Sequence of chain 1.B:
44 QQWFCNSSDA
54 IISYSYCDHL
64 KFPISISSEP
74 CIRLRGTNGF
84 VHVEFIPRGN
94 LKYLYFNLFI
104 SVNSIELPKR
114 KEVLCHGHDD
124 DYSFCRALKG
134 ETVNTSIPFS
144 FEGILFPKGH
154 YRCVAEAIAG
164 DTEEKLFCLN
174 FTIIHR

Binding-site contacts:
Ligand atom N2 contacts residue ASN173 of chain 1.B at 3.0 Å (h-bond).
Ligand atom O5 contacts residue ASN173 of chain 1.B at 2.4 Å (h-bond).
Ligand atom C2 contacts residue ASP61 of chain 1.B at 3.9 Å.
Ligand atom C7 contacts residue ASP61 of chain 1.B at 4.3 Å.
Ligand atom O7 contacts residue VAL157 of chain 1.B at 4.5 Å.
Ligand atom C1 contacts residue ARG155 of chain 1.B at 3.7 Å.
Ligand atom C5 contacts residue ASN173 of chain 1.B at 3.7 Å.
Ligand atom O5 contacts residue ARG155 of chain 1.B at 3.7 Å.
Ligand atom O3 contacts residue ASP61 of chain 1.B at 3.5 Å (salt-bridge).
Ligand atom O7 contacts residue ASN173 of chain 1.B at 4.4 Å.
Ligand atom C3 contacts residue ASP61 of chain 1.B at 4.1 Å.
Ligand atom C3 contacts residue ASN173 of chain 1.B at 3.9 Å.
Ligand atom C5 contacts residue ARG155 of chain 1.B at 3.6 Å.
Ligand atom C8 contacts residue CYS60 of chain 1.B at 3.7 Å (hydrophobic).
Ligand atom C6 contacts residue ARG155 of chain 1.B at 3.4 Å.
Ligand atom C1 contacts residue ASN173 of chain 1.B at 1.5 Å.
Ligand atom O7 contacts residue HIS62 of chain 1.B at 4.4 Å.
Ligand atom C4 contacts residue ASN173 of chain 1.B at 4.3 Å.
Ligand atom C2 contacts residue ASN173 of chain 1.B at 2.5 Å.
Ligand atom C8 contacts residue ASN173 of chain 1.B at 3.4 Å.
Ligand atom C8 contacts residue ASP61 of chain 1.B at 3.1 Å.
Ligand atom C4 contacts residue ASP61 of chain 1.B at 4.3 Å.
Ligand atom C7 contacts residue ASN173 of chain 1.B at 3.5 Å.
Ligand atom N2 contacts residue ASP61 of chain 1.B at 4.5 Å.

A small-molecule ligand and the protein it binds are described below.
Small molecule (SMILES): CC(=O)N[C@@H]1[C@@H](O)[C@H](O)[C@@H](CO)O[C@H]1O